A protein and the small-molecule ligand that binds it are described below.
Small molecule (SMILES): CC(=O)N[C@@H]1[C@@H](O)[C@H](O)[C@@H](CO)O[C@H]1O

Binding-site contacts:
Ligand atom C1 contacts residue ALA79 of chain 2.G at 4.3 Å (hydrophobic).
Ligand atom C1 contacts residue ASN72 of chain 2.G at 1.5 Å.
Ligand atom C3 contacts residue ASN72 of chain 2.G at 4.0 Å.
Ligand atom O5 contacts residue THR74 of chain 2.G at 4.0 Å.
Ligand atom C7 contacts residue ASN72 of chain 2.G at 3.5 Å.
Ligand atom C5 contacts residue THR74 of chain 2.G at 3.9 Å.
Ligand atom N2 contacts residue GLN81 of chain 2.G at 4.3 Å.
Ligand atom O5 contacts residue ASN72 of chain 2.G at 2.4 Å (h-bond).
Ligand atom O7 contacts residue ASN72 of chain 2.G at 3.3 Å (h-bond).
Ligand atom C7 contacts residue GLN81 of chain 2.G at 3.8 Å.
Ligand atom C8 contacts residue GLN81 of chain 2.G at 3.2 Å.
Ligand atom C5 contacts residue ASN72 of chain 2.G at 3.7 Å.
Ligand atom C2 contacts residue ASN72 of chain 2.G at 2.6 Å.
Ligand atom C4 contacts residue ASN72 of chain 2.G at 4.3 Å.
Ligand atom N2 contacts residue ASN72 of chain 2.G at 3.2 Å (h-bond).
Ligand atom C6 contacts residue THR74 of chain 2.G at 3.7 Å.
Ligand atom O7 contacts residue GLN81 of chain 2.G at 3.9 Å.

Sequence of chain 2.G:
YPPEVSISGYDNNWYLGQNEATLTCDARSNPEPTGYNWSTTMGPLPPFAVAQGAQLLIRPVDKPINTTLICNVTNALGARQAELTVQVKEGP